Sequence of chain 1.B:
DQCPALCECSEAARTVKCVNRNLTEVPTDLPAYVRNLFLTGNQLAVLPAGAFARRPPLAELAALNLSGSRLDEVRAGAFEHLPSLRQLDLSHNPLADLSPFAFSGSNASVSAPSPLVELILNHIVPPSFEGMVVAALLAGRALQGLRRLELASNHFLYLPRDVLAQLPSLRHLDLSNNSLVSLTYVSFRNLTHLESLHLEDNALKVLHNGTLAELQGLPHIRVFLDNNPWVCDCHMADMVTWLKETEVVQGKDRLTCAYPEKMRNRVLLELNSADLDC

The small molecule below binds the protein below.
Small molecule (SMILES): CC(=O)N[C@H]1[C@H](O[C@H]2[C@H](O)[C@@H](NC(C)=O)CO[C@@H]2CO)O[C@H](CO)[C@@H](O)[C@@H]1O

Binding-site contacts:
Ligand atom C6 contacts residue GOL1 of chain 1.X at 4.3 Å.
Ligand atom C7 contacts residue GOL1 of chain 1.X at 4.0 Å.
Ligand atom O5 contacts residue SER70 of chain 1.B at 3.9 Å.
Ligand atom C2 contacts residue GOL1 of chain 1.X at 3.9 Å.
Ligand atom O5 contacts residue GOL1 of chain 1.X at 4.1 Å.
Ligand atom O7 contacts residue PHE41 of chain 1.B at 3.5 Å.
Ligand atom C1 contacts residue THR43 of chain 1.B at 4.2 Å.
Ligand atom C5 contacts residue ASN68 of chain 1.B at 3.6 Å.
Ligand atom C1 contacts residue ASN68 of chain 1.B at 1.4 Å.
Ligand atom C6 contacts residue SER70 of chain 1.B at 4.4 Å.
Ligand atom C7 contacts residue ASP92 of chain 1.B at 4.0 Å.
Ligand atom O7 contacts residue ASN68 of chain 1.B at 2.8 Å (h-bond).
Ligand atom C8 contacts residue ASN68 of chain 1.B at 4.3 Å.
Ligand atom O5 contacts residue THR43 of chain 1.B at 3.4 Å.
Ligand atom N2 contacts residue ASP92 of chain 1.B at 3.2 Å (salt-bridge).
Ligand atom O7 contacts residue GLN90 of chain 1.B at 4.3 Å.
Ligand atom C3 contacts residue ASN68 of chain 1.B at 3.8 Å.
Ligand atom O3 contacts residue GOL1 of chain 1.X at 3.3 Å (h-bond).
Ligand atom C8 contacts residue GLN90 of chain 1.B at 3.5 Å.
Ligand atom C8 contacts residue GOL1 of chain 1.X at 3.8 Å.
Ligand atom C8 contacts residue ASP92 of chain 1.B at 4.1 Å.
Ligand atom C6 contacts residue THR43 of chain 1.B at 4.1 Å.
Ligand atom C5 contacts residue SER70 of chain 1.B at 4.0 Å.
Ligand atom C8 contacts residue ILE123 of chain 1.B at 4.0 Å (hydrophobic).
Ligand atom C5 contacts residue THR43 of chain 1.B at 4.3 Å.
Ligand atom N2 contacts residue GOL1 of chain 1.X at 3.1 Å (h-bond).
Ligand atom O5 contacts residue ASN68 of chain 1.B at 2.3 Å (h-bond).
Ligand atom C1 contacts residue GOL1 of chain 1.X at 4.5 Å.
Ligand atom C7 contacts residue GLN90 of chain 1.B at 4.4 Å.
Ligand atom C3 contacts residue ASP92 of chain 1.B at 4.1 Å.
Ligand atom C1 contacts residue SER70 of chain 1.B at 4.0 Å.
Ligand atom C7 contacts residue ASN68 of chain 1.B at 3.0 Å.
Ligand atom C4 contacts residue ASN68 of chain 1.B at 4.2 Å.
Ligand atom N2 contacts residue ASN68 of chain 1.B at 2.9 Å (h-bond).
Ligand atom O6 contacts residue GOL1 of chain 1.X at 3.0 Å.
Ligand atom C2 contacts residue ASP92 of chain 1.B at 3.8 Å.
Ligand atom C2 contacts residue ASN68 of chain 1.B at 2.4 Å.
Ligand atom O6 contacts residue THR43 of chain 1.B at 4.2 Å.
Ligand atom C1 contacts residue ASP92 of chain 1.B at 3.5 Å.
Ligand atom C3 contacts residue GOL1 of chain 1.X at 3.5 Å.